Sequence of chain 1.A:
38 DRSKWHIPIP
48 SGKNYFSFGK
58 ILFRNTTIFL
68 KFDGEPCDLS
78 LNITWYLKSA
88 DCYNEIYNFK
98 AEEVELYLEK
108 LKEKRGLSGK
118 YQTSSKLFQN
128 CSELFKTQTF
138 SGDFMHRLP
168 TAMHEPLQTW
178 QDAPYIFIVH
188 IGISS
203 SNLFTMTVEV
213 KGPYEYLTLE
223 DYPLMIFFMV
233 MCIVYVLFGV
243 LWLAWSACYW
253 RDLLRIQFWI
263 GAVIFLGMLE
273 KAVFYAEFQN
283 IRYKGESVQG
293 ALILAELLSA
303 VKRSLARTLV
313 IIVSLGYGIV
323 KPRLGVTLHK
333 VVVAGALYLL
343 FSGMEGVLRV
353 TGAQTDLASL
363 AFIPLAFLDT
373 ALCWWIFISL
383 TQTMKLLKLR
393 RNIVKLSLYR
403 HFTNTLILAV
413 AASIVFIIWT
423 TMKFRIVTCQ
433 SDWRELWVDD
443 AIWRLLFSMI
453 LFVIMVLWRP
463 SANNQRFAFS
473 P

Binding-site contacts:
Ligand atom C2 contacts residue ASN62 of chain 1.A at 2.4 Å.
Ligand atom C4 contacts residue ASN62 of chain 1.A at 4.2 Å.
Ligand atom C5 contacts residue ASN62 of chain 1.A at 3.6 Å.
Ligand atom N2 contacts residue ASN62 of chain 1.A at 3.4 Å (h-bond).
Ligand atom O3 contacts residue ASN62 of chain 1.A at 3.7 Å.
Ligand atom C3 contacts residue ASN62 of chain 1.A at 3.6 Å.
Ligand atom O5 contacts residue ASN62 of chain 1.A at 2.3 Å (h-bond).
Ligand atom C7 contacts residue ASN62 of chain 1.A at 3.8 Å.
Ligand atom C1 contacts residue ASN62 of chain 1.A at 1.4 Å.
Ligand atom O7 contacts residue ASN62 of chain 1.A at 3.5 Å (h-bond).

This protein binds this small molecule.
Small molecule (SMILES): CC(=O)N[C@H]1[C@H](O[C@H]2[C@H](O)[C@@H](NC(C)=O)CO[C@@H]2CO)O[C@H](CO)[C@@H](O)[C@@H]1O